Binding-site contacts:
Ligand atom N2 contacts residue LEU267 of chain 1.A at 2.8 Å (h-bond).
Ligand atom O3P contacts residue SER52 of chain 1.A at 2.6 Å (h-bond).
Ligand atom O1 contacts residue THR55 of chain 1.A at 3.1 Å (h-bond).
Ligand atom O3 contacts residue ARG105 of chain 1.A at 3.0 Å (salt-bridge).
Ligand atom O1 contacts residue HIS134 of chain 1.A at 2.7 Å (h-bond).
Ligand atom O4 contacts residue LYS84 of chain 2.A at 2.7 Å (salt-bridge).
Ligand atom O2 contacts residue ARG167 of chain 1.A at 2.6 Å (salt-bridge).
Ligand atom O5 contacts residue ARG229 of chain 1.A at 2.8 Å (salt-bridge).
Ligand atom O1P contacts residue SER80 of chain 2.A at 3.1 Å (h-bond).
Ligand atom O3P contacts residue ARG54 of chain 1.A at 3.6 Å (salt-bridge).
Ligand atom P contacts residue SER80 of chain 2.A at 3.4 Å.
Ligand atom C5 contacts residue GLN231 of chain 1.A at 3.8 Å.
Ligand atom O4 contacts residue LEU267 of chain 1.A at 3.9 Å.
Ligand atom O1P contacts residue ARG105 of chain 1.A at 3.0 Å (salt-bridge).
Ligand atom O1 contacts residue ARG105 of chain 1.A at 3.4 Å (salt-bridge).
Ligand atom O2P contacts residue THR53 of chain 1.A at 2.9 Å (h-bond).
Ligand atom C1 contacts residue LEU267 of chain 1.A at 3.5 Å (hydrophobic).
Ligand atom P contacts residue ARG54 of chain 1.A at 3.8 Å.
Ligand atom C2 contacts residue LEU267 of chain 1.A at 3.5 Å (hydrophobic).
Ligand atom P contacts residue ARG105 of chain 1.A at 3.6 Å.
Ligand atom O3P contacts residue ARG105 of chain 1.A at 3.0 Å (salt-bridge).
Ligand atom O3 contacts residue ARG167 of chain 1.A at 2.6 Å (salt-bridge).
Ligand atom C4 contacts residue HIS134 of chain 1.A at 3.8 Å.
Ligand atom N2 contacts residue LYS84 of chain 2.A at 3.8 Å.
Ligand atom O3P contacts residue THR55 of chain 1.A at 3.0 Å (h-bond).
Ligand atom O1P contacts residue LYS84 of chain 2.A at 2.4 Å (salt-bridge).
Ligand atom O1 contacts residue GLN137 of chain 1.A at 3.5 Å (h-bond).
Ligand atom O5 contacts residue GLN231 of chain 1.A at 3.1 Å (h-bond).
Ligand atom O2P contacts residue SER80 of chain 2.A at 2.9 Å (h-bond).
Ligand atom C3 contacts residue LEU267 of chain 1.A at 3.1 Å (hydrophobic).
Ligand atom O3P contacts residue THR53 of chain 1.A at 3.4 Å (h-bond).
Ligand atom C1P contacts residue LEU267 of chain 1.A at 3.6 Å (hydrophobic).
Ligand atom P contacts residue THR53 of chain 1.A at 3.6 Å.
Ligand atom C5 contacts residue ARG229 of chain 1.A at 3.6 Å.
Ligand atom C4 contacts residue ARG167 of chain 1.A at 3.3 Å.
Ligand atom O4 contacts residue ARG229 of chain 1.A at 3.2 Å (salt-bridge).
Ligand atom C5 contacts residue LEU267 of chain 1.A at 3.4 Å (hydrophobic).
Ligand atom O2P contacts residue ARG54 of chain 1.A at 2.9 Å (salt-bridge).
Ligand atom O3 contacts residue LYS84 of chain 2.A at 3.3 Å (salt-bridge).
Ligand atom C1 contacts residue THR55 of chain 1.A at 3.9 Å.

Sequence of chain 2.A:
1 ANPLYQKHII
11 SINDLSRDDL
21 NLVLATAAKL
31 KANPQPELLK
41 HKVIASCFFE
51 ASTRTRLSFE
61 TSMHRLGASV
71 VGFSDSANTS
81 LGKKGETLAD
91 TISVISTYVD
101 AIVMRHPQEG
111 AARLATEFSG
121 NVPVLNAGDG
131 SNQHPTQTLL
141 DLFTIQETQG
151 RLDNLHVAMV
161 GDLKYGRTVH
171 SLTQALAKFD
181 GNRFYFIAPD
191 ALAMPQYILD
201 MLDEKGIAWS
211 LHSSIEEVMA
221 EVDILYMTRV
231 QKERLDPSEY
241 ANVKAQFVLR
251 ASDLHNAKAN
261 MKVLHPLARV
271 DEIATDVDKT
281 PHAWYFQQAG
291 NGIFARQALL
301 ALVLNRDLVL

Sequence of chain 1.A:
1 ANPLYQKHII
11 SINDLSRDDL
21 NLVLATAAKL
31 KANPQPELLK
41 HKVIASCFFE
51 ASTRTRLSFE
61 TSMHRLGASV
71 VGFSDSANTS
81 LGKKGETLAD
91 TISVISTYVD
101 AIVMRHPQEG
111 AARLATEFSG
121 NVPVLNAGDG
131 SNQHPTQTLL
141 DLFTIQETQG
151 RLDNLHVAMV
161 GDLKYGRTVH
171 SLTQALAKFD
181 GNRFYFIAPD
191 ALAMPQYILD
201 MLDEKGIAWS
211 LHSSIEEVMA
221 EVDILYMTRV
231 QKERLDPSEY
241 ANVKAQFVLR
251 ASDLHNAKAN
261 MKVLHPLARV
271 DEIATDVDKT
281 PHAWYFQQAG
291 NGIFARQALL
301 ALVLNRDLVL

A protein and the small-molecule ligand that binds it are described below.
Small molecule (SMILES): O=C(O)C[C@H](NC(=O)CP(=O)(O)O)C(=O)O